Sequence of chain 1.B:
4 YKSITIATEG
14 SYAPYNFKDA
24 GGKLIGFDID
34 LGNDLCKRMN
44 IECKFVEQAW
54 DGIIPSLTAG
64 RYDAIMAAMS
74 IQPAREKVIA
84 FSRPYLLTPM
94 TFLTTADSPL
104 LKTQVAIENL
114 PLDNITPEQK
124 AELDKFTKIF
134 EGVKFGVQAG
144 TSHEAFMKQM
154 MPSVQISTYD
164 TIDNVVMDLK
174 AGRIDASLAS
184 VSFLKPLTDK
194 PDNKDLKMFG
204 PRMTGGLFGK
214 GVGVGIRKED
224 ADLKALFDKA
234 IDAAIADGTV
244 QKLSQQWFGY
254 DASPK

Binding-site contacts:
Ligand atom N contacts residue ALA71 of chain 1.B at 3.1 Å (h-bond).
Ligand atom CAE contacts residue SER145 of chain 1.B at 3.7 Å.
Ligand atom CAP contacts residue GLU12 of chain 1.B at 3.5 Å.
Ligand atom C contacts residue SER183 of chain 1.B at 3.4 Å.
Ligand atom OAF contacts residue ARG78 of chain 1.B at 2.7 Å (salt-bridge).
Ligand atom CAL contacts residue TRP53 of chain 1.B at 3.7 Å (hydrophobic).
Ligand atom NAO contacts residue ASN19 of chain 1.B at 3.7 Å.
Ligand atom CAP contacts residue TRP53 of chain 1.B at 3.5 Å (hydrophobic).
Ligand atom CAI contacts residue HIS146 of chain 1.B at 3.7 Å.
Ligand atom NAN contacts residue TRP53 of chain 1.B at 3.3 Å.
Ligand atom NAN contacts residue ALA70 of chain 1.B at 3.1 Å (h-bond).
Ligand atom NAO contacts residue TYR15 of chain 1.B at 3.5 Å.
Ligand atom OXT contacts residue MET93 of chain 1.B at 3.3 Å (h-bond).
Ligand atom NAQ contacts residue GLU12 of chain 1.B at 2.9 Å (salt-bridge).
Ligand atom OAB contacts residue ALA71 of chain 1.B at 3.5 Å (h-bond).
Ligand atom CAE contacts residue ARG78 of chain 1.B at 3.6 Å.
Ligand atom OXT contacts residue SER183 of chain 1.B at 3.4 Å (h-bond).
Ligand atom CAI contacts residue SER145 of chain 1.B at 3.7 Å.
Ligand atom OAB contacts residue ARG78 of chain 1.B at 2.8 Å (salt-bridge).
Ligand atom O contacts residue SER183 of chain 1.B at 2.7 Å (h-bond).
Ligand atom NAO contacts residue ALA70 of chain 1.B at 3.1 Å (h-bond).
Ligand atom O contacts residue HIS146 of chain 1.B at 3.5 Å (h-bond).
Ligand atom NAO contacts residue TRP53 of chain 1.B at 3.7 Å.
Ligand atom CB contacts residue ALA71 of chain 1.B at 3.3 Å (hydrophobic).
Ligand atom CAP contacts residue ALA70 of chain 1.B at 3.5 Å (hydrophobic).
Ligand atom CAL contacts residue ALA71 of chain 1.B at 3.3 Å (hydrophobic).
Ligand atom NAO contacts residue GLU12 of chain 1.B at 3.3 Å.
Ligand atom OAB contacts residue SER73 of chain 1.B at 2.9 Å (h-bond).
Ligand atom OAF contacts residue THR144 of chain 1.B at 3.4 Å.
Ligand atom CAM contacts residue GLN141 of chain 1.B at 3.7 Å.
Ligand atom O contacts residue TYR15 of chain 1.B at 2.7 Å (h-bond).
Ligand atom CA contacts residue ALA71 of chain 1.B at 3.4 Å (hydrophobic).
Ligand atom C contacts residue HIS146 of chain 1.B at 3.3 Å.
Ligand atom NAQ contacts residue GLN141 of chain 1.B at 3.3 Å (h-bond).
Ligand atom OAF contacts residue SER145 of chain 1.B at 3.0 Å (h-bond).
Ligand atom OXT contacts residue HIS146 of chain 1.B at 2.8 Å (h-bond).
Ligand atom CAP contacts residue TYR15 of chain 1.B at 3.6 Å (hydrophobic).
Ligand atom NAQ contacts residue TYR15 of chain 1.B at 3.3 Å.
Ligand atom OAB contacts residue MET72 of chain 1.B at 3.7 Å.
Ligand atom C contacts residue TYR15 of chain 1.B at 3.4 Å (hydrophobic).

This protein binds this small molecule.
Small molecule (SMILES): [H]/N=C(/N)NCCC[C@H](N[C@H](C)C(=O)O)C(=O)O